Binding-site contacts:
Ligand atom O8 contacts residue TYR72 of chain 10.A at 4.3 Å.
Ligand atom C1 contacts residue ARG77 of chain 10.A at 3.6 Å.
Ligand atom C3 contacts residue GLY78 of chain 10.A at 3.6 Å.
Ligand atom O4 contacts residue VAL296 of chain 10.A at 3.9 Å.
Ligand atom C11 contacts residue ASP85 of chain 10.B at 4.0 Å.
Ligand atom O4 contacts residue ILE79 of chain 10.A at 4.0 Å.
Ligand atom O4 contacts residue GLY78 of chain 10.A at 3.1 Å.
Ligand atom C1 contacts residue SER89 of chain 10.A at 3.5 Å.
Ligand atom C1 contacts residue GLY78 of chain 10.A at 3.7 Å.
Ligand atom O4 contacts residue ASN80 of chain 10.A at 4.3 Å.
Ligand atom C1 contacts residue LYS186 of chain 10.A at 3.9 Å.
Ligand atom C5 contacts residue TYR72 of chain 10.A at 3.9 Å (hydrophobic).
Ligand atom O1A contacts residue HIS298 of chain 10.A at 3.9 Å.
Ligand atom O1A contacts residue ARG77 of chain 10.A at 3.2 Å (salt-bridge).
Ligand atom O10 contacts residue THR291 of chain 10.A at 4.3 Å.
Ligand atom O1B contacts residue TYR72 of chain 10.A at 4.1 Å.
Ligand atom C2 contacts residue GLY78 of chain 10.A at 3.9 Å.
Ligand atom O4 contacts residue HIS298 of chain 10.A at 2.7 Å (h-bond).
Ligand atom O3 contacts residue GLY78 of chain 10.A at 3.3 Å.
Ligand atom O1B contacts residue SER89 of chain 10.A at 3.1 Å (h-bond).
Ligand atom C1 contacts residue TYR72 of chain 10.A at 4.1 Å (hydrophobic).
Ligand atom O1B contacts residue ARG77 of chain 10.A at 2.9 Å (salt-bridge).
Ligand atom O1A contacts residue GLY78 of chain 10.A at 3.2 Å (h-bond).
Ligand atom C6 contacts residue ASN93 of chain 10.A at 3.0 Å.
Ligand atom O6 contacts residue ASN93 of chain 10.A at 3.0 Å (h-bond).
Ligand atom C5 contacts residue ASN93 of chain 10.A at 3.6 Å.
Ligand atom C4 contacts residue HIS298 of chain 10.A at 3.2 Å.
Ligand atom C4 contacts residue GLY78 of chain 10.A at 3.4 Å.
Ligand atom C3 contacts residue VAL296 of chain 10.A at 3.7 Å (hydrophobic).
Ligand atom C3 contacts residue HIS298 of chain 10.A at 3.6 Å.
Ligand atom O1A contacts residue TYR72 of chain 10.A at 3.5 Å.
Ligand atom C4 contacts residue TYR72 of chain 10.A at 3.8 Å (hydrophobic).
Ligand atom O8 contacts residue ARG77 of chain 10.A at 3.2 Å (salt-bridge).
Ligand atom O1A contacts residue SER89 of chain 10.A at 3.1 Å (h-bond).
Ligand atom O4 contacts residue THR291 of chain 10.A at 3.5 Å.
Ligand atom C6 contacts residue TYR72 of chain 10.A at 4.0 Å (hydrophobic).
Ligand atom C4 contacts residue ASN93 of chain 10.A at 4.2 Å.
Ligand atom O1A contacts residue LYS186 of chain 10.A at 2.8 Å (salt-bridge).
Ligand atom N5 contacts residue TYR72 of chain 10.A at 3.4 Å (h-bond).
Ligand atom C3 contacts residue GLY78 of chain 10.A at 4.0 Å.

Sequence of chain 10.B:
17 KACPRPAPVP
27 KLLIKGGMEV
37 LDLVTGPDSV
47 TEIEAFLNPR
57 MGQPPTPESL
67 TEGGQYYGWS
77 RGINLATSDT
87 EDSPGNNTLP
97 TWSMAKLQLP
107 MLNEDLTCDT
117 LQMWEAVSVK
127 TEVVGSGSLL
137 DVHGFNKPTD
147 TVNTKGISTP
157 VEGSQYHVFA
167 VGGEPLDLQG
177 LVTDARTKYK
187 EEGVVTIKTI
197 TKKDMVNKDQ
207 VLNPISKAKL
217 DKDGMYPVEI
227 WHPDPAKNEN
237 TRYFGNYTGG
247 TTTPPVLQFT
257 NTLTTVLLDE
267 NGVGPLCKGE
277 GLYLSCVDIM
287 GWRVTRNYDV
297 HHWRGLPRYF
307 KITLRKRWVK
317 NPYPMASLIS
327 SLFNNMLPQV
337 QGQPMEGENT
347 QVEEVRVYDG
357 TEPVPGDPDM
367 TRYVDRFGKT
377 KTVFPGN

This protein binds this small molecule.
Small molecule (SMILES): CC(=O)N[C@@H]1[C@@H](O[C@@H]2O[C@H](CO)[C@H](O)[C@H](O[C@]3(C(=O)O)C[C@H](O)[C@@H](NC(C)=O)[C@H]([C@H](O)[C@H](O)CO)O3)[C@H]2O)[C@H](O)[C@@H](CO[C@]2(C(=O)O)C[C@H](O)[C@@H](NC(C)=O)[C@H]([C@H](O)[C@H](O)CO)O2)O[C@H]1O

Sequence of chain 10.A:
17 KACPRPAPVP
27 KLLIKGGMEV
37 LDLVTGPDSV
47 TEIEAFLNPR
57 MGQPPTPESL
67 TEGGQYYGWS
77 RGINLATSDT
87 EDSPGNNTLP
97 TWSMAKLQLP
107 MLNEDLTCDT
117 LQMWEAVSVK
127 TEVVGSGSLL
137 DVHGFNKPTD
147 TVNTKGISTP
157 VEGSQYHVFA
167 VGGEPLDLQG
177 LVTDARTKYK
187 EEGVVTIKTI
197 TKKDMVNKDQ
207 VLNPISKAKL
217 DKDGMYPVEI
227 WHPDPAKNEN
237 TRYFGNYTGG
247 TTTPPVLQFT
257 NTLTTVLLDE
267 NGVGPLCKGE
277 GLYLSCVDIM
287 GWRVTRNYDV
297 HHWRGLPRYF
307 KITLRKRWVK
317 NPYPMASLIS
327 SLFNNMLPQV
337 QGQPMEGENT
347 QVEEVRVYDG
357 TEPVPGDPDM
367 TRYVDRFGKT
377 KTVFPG